Binding-site contacts:
Ligand atom C4 contacts residue ASN138 of chain 1.B at 4.2 Å.
Ligand atom C8 contacts residue ASN138 of chain 1.B at 4.4 Å.
Ligand atom O5 contacts residue ASN141 of chain 1.B at 4.4 Å.
Ligand atom C8 contacts residue THR169 of chain 1.B at 3.9 Å.
Ligand atom C3 contacts residue ASN138 of chain 1.B at 3.6 Å.
Ligand atom C7 contacts residue ASN138 of chain 1.B at 3.4 Å.
Ligand atom N2 contacts residue ASN138 of chain 1.B at 2.7 Å (h-bond).
Ligand atom C2 contacts residue ASN138 of chain 1.B at 2.3 Å.
Ligand atom O6 contacts residue ASN141 of chain 1.B at 4.1 Å.
Ligand atom O5 contacts residue ASN138 of chain 1.B at 2.5 Å (h-bond).
Ligand atom C5 contacts residue ASN138 of chain 1.B at 3.7 Å.
Ligand atom C1 contacts residue ASN138 of chain 1.B at 1.4 Å.
Ligand atom O7 contacts residue ASN138 of chain 1.B at 3.7 Å.

A protein and the small-molecule ligand that binds it are described below.
Small molecule (SMILES): CC(=O)N[C@H]1[C@H](O[C@H]2[C@H](O)[C@@H](NC(C)=O)CO[C@@H]2CO)O[C@H](CO)[C@@H](O)[C@@H]1O

Sequence of chain 1.B:
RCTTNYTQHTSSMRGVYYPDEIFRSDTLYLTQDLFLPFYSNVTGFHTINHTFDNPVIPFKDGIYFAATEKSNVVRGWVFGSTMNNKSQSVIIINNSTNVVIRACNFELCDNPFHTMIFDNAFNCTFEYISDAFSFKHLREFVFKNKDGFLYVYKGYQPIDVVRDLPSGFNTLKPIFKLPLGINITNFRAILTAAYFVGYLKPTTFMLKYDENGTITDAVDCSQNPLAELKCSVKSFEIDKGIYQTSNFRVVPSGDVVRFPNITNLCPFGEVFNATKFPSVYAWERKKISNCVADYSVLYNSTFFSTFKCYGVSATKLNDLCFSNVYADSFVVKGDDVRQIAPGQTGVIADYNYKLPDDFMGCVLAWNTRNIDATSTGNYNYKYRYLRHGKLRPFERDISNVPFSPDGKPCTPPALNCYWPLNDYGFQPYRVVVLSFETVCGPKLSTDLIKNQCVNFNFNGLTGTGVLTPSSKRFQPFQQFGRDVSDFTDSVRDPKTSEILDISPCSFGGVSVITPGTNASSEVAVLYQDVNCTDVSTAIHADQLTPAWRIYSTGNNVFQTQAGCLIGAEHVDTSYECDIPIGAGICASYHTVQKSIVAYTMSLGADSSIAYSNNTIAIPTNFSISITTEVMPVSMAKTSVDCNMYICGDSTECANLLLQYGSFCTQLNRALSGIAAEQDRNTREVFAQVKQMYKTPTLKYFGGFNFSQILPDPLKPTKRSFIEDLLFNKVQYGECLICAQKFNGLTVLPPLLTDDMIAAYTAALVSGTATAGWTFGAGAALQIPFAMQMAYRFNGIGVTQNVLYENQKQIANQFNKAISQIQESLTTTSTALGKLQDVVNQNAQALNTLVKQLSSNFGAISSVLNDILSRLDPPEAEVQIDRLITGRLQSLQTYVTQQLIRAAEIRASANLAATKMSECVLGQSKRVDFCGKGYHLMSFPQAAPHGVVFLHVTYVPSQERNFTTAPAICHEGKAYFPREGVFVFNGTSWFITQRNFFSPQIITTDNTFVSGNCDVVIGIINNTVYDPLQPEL